Sequence of chain 1.B:
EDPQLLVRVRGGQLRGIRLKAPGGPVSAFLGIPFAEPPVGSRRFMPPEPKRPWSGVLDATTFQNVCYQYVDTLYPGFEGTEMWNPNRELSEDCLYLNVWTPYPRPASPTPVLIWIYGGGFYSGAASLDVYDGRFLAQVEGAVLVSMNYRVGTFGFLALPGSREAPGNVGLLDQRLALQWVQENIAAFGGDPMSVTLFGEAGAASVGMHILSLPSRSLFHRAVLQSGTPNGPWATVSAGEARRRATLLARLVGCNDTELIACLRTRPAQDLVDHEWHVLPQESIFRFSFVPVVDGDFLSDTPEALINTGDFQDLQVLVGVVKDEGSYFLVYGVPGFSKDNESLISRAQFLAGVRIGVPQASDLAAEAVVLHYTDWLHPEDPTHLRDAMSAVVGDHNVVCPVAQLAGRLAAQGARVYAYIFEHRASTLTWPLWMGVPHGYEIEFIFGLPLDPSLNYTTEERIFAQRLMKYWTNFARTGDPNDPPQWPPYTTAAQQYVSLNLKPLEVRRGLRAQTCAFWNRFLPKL

Binding-site contacts:
Ligand atom C4 contacts residue TYR337 of chain 1.B at 3.8 Å (hydrophobic).
Ligand atom C26 contacts residue TRP286 of chain 1.B at 3.7 Å (hydrophobic).
Ligand atom C1 contacts residue ILE294 of chain 1.B at 3.7 Å (hydrophobic).
Ligand atom C14 contacts residue ILE294 of chain 1.B at 3.6 Å (hydrophobic).
Ligand atom C5 contacts residue TYR341 of chain 1.B at 3.5 Å (hydrophobic).
Ligand atom N9 contacts residue HIS447 of chain 1.B at 3.1 Å (h-bond).
Ligand atom C1 contacts residue TYR341 of chain 1.B at 3.3 Å (hydrophobic).
Ligand atom C24 contacts residue TYR72 of chain 1.B at 3.1 Å (hydrophobic).
Ligand atom O28 contacts residue TYR72 of chain 1.B at 3.7 Å.
Ligand atom C4 contacts residue TRP86 of chain 1.B at 3.4 Å (hydrophobic).
Ligand atom C8 contacts residue TYR341 of chain 1.B at 3.8 Å (hydrophobic).
Ligand atom C26 contacts residue TYR72 of chain 1.B at 3.3 Å (hydrophobic).
Ligand atom O28 contacts residue PHE297 of chain 1.B at 3.8 Å.
Ligand atom C21 contacts residue TRP286 of chain 1.B at 3.7 Å (hydrophobic).
Ligand atom C11 contacts residue TYR72 of chain 1.B at 3.4 Å (hydrophobic).
Ligand atom C22 contacts residue TYR72 of chain 1.B at 3.8 Å (hydrophobic).
Ligand atom C8A contacts residue TYR337 of chain 1.B at 3.8 Å (hydrophobic).
Ligand atom C17 contacts residue TRP286 of chain 1.B at 3.3 Å (hydrophobic).
Ligand atom C25 contacts residue TRP286 of chain 1.B at 3.7 Å (hydrophobic).
Ligand atom C5 contacts residue TYR124 of chain 1.B at 3.6 Å (hydrophobic).
Ligand atom C2 contacts residue TYR124 of chain 1.B at 3.4 Å (hydrophobic).
Ligand atom N20 contacts residue TRP286 of chain 1.B at 3.5 Å.
Ligand atom C23 contacts residue TYR72 of chain 1.B at 3.5 Å (hydrophobic).
Ligand atom O10 contacts residue TYR337 of chain 1.B at 3.7 Å.
Ligand atom O10 contacts residue HIS447 of chain 1.B at 2.8 Å (h-bond).
Ligand atom C5A contacts residue TRP86 of chain 1.B at 3.7 Å (hydrophobic).
Ligand atom C8 contacts residue ASP74 of chain 1.B at 3.7 Å.
Ligand atom C7 contacts residue TYR337 of chain 1.B at 3.8 Å (hydrophobic).
Ligand atom C5A contacts residue TYR337 of chain 1.B at 3.6 Å (hydrophobic).
Ligand atom O28 contacts residue GLU285 of chain 1.B at 2.6 Å (salt-bridge).
Ligand atom C14 contacts residue TYR124 of chain 1.B at 3.8 Å (hydrophobic).
Ligand atom C25 contacts residue TYR72 of chain 1.B at 3.5 Å (hydrophobic).
Ligand atom N9 contacts residue TYR337 of chain 1.B at 3.6 Å.
Ligand atom C8A contacts residue ILE294 of chain 1.B at 3.5 Å (hydrophobic).
Ligand atom O10 contacts residue ILE294 of chain 1.B at 3.8 Å.
Ligand atom N27 contacts residue TRP286 of chain 1.B at 3.4 Å.
Ligand atom C8 contacts residue TYR72 of chain 1.B at 3.7 Å (hydrophobic).
Ligand atom C6 contacts residue TYR337 of chain 1.B at 3.6 Å (hydrophobic).
Ligand atom O28 contacts residue TRP286 of chain 1.B at 3.8 Å.
Ligand atom O10 contacts residue PHE338 of chain 1.B at 3.6 Å.

A protein and the small-molecule ligand that binds it are described below.
Small molecule (SMILES): O/N=C/c1cccc[n+]1CCCCCCC[n+]1ccccc1/C=N/O